A small-molecule ligand and the protein it binds are described below.
Small molecule (SMILES): CC(=O)N[C@@H]1[C@@H](O)[C@H](O)[C@@H](CO)O[C@H]1O

Binding-site contacts:
Ligand atom O3 contacts residue ASN371 of chain 1.E at 3.8 Å.
Ligand atom C2 contacts residue ASN344 of chain 1.E at 2.5 Å.
Ligand atom O6 contacts residue LEU369 of chain 1.E at 4.4 Å.
Ligand atom C6 contacts residue PHE343 of chain 1.E at 4.2 Å (hydrophobic).
Ligand atom C1 contacts residue PHE343 of chain 1.E at 4.5 Å (hydrophobic).
Ligand atom O4 contacts residue ASN371 of chain 1.E at 4.4 Å.
Ligand atom O5 contacts residue PHE343 of chain 1.E at 3.6 Å.
Ligand atom O6 contacts residue PHE343 of chain 1.E at 3.7 Å.
Ligand atom C4 contacts residue ASN344 of chain 1.E at 4.3 Å.
Ligand atom C6 contacts residue LEU369 of chain 1.E at 4.2 Å (hydrophobic).
Ligand atom O6 contacts residue PHE339 of chain 1.E at 4.3 Å.
Ligand atom C3 contacts residue ASN344 of chain 1.E at 3.8 Å.
Ligand atom C6 contacts residue PHE375 of chain 1.E at 4.1 Å (hydrophobic).
Ligand atom O5 contacts residue ASN344 of chain 1.E at 2.4 Å (h-bond).
Ligand atom O4 contacts residue VAL368 of chain 1.E at 3.5 Å (h-bond).
Ligand atom C1 contacts residue ASN344 of chain 1.E at 1.4 Å.
Ligand atom O6 contacts residue VAL368 of chain 1.E at 4.5 Å.
Ligand atom C7 contacts residue ASN344 of chain 1.E at 4.0 Å.
Ligand atom C6 contacts residue VAL368 of chain 1.E at 4.1 Å (hydrophobic).
Ligand atom N2 contacts residue ASN344 of chain 1.E at 2.9 Å (h-bond).
Ligand atom C5 contacts residue ASN344 of chain 1.E at 3.7 Å.

Sequence of chain 1.E:
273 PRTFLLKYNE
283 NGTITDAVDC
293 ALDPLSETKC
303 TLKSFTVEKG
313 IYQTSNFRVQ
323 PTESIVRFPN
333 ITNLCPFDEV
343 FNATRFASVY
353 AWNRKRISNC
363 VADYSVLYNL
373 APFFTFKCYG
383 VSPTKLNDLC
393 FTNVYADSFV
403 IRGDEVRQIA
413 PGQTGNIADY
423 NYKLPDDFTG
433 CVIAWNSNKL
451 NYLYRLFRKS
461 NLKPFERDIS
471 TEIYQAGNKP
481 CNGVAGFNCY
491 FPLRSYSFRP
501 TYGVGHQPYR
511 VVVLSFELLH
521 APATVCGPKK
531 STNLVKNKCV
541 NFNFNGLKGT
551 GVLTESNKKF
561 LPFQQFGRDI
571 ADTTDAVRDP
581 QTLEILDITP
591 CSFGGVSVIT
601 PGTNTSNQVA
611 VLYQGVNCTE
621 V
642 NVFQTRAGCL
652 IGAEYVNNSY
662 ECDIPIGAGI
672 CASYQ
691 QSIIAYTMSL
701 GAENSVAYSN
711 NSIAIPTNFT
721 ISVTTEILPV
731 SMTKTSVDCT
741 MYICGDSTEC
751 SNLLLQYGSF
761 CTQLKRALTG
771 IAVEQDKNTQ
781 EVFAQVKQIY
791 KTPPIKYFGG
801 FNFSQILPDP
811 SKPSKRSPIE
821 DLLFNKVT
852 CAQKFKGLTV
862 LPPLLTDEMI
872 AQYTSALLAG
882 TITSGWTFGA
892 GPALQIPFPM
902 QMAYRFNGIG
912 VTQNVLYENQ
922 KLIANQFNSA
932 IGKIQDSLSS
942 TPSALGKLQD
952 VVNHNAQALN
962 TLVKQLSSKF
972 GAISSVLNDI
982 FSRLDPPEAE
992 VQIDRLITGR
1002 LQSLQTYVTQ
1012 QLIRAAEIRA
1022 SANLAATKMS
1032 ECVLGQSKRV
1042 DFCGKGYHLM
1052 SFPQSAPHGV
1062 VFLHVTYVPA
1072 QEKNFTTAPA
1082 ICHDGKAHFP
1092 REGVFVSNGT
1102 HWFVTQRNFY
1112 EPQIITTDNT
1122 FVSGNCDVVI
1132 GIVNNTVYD